This small molecule binds to this protein.
Small molecule (SMILES): C=C(C)c1cccc(C(C)(C)NC(=O)Nc2ccc(Cl)c(N[C@@H]3O[C@H](CO)[C@H](O)[C@H]3O)c2)c1

Binding-site contacts:
Ligand atom C7 contacts residue ALA127 of chain 1.D at 3.6 Å (hydrophobic).
Ligand atom C9 contacts residue GLU290 of chain 1.D at 3.8 Å.
Ligand atom C3 contacts residue MET265 of chain 1.D at 3.5 Å (hydrophobic).
Ligand atom O5 contacts residue HIS128 of chain 1.D at 2.8 Å (h-bond).
Ligand atom CL1 contacts residue GLY318 of chain 1.C at 3.5 Å.
Ligand atom O6 contacts residue VAL134 of chain 1.D at 3.6 Å (h-bond).
Ligand atom C12 contacts residue MET271 of chain 1.D at 3.7 Å (hydrophobic).
Ligand atom C13 contacts residue GLU290 of chain 1.D at 3.8 Å.
Ligand atom C18 contacts residue SER315 of chain 1.C at 3.5 Å.
Ligand atom C29 contacts residue SER131 of chain 1.D at 3.7 Å.
Ligand atom O4 contacts residue ALA127 of chain 1.D at 3.5 Å (h-bond).
Ligand atom C18 contacts residue TYR319 of chain 1.C at 3.5 Å (hydrophobic).
Ligand atom C18 contacts residue PRO28 of chain 1.C at 3.8 Å (hydrophobic).
Ligand atom C2 contacts residue GLY266 of chain 1.D at 3.5 Å.
Ligand atom O4 contacts residue THR126 of chain 1.D at 3.2 Å.
Ligand atom C1 contacts residue GLY266 of chain 1.D at 3.7 Å.
Ligand atom C13 contacts residue GLY266 of chain 1.D at 3.7 Å.
Ligand atom C8 contacts residue IMP1 of chain 1.R at 3.5 Å.
Ligand atom C19 contacts residue PRO28 of chain 1.C at 3.6 Å (hydrophobic).
Ligand atom C9 contacts residue THR184 of chain 1.D at 3.4 Å.
Ligand atom C25 contacts residue THR126 of chain 1.D at 3.8 Å.
Ligand atom O6 contacts residue SER131 of chain 1.D at 2.6 Å (h-bond).
Ligand atom C13 contacts residue MET271 of chain 1.D at 3.8 Å (hydrophobic).
Ligand atom C10 contacts residue GLU290 of chain 1.D at 3.5 Å.
Ligand atom C26 contacts residue THR126 of chain 1.D at 3.6 Å.
Ligand atom CL1 contacts residue HIS128 of chain 1.D at 3.6 Å.
Ligand atom C26 contacts residue HIS128 of chain 1.D at 3.7 Å.
Ligand atom N3 contacts residue GLU290 of chain 1.D at 3.1 Å (salt-bridge).
Ligand atom N4 contacts residue GLU290 of chain 1.D at 2.8 Å (salt-bridge).
Ligand atom C20 contacts residue PRO28 of chain 1.C at 3.7 Å (hydrophobic).
Ligand atom O3 contacts residue LEU27 of chain 1.C at 3.5 Å.
Ligand atom CL1 contacts residue VAL26 of chain 1.C at 3.7 Å.
Ligand atom C9 contacts residue IMP1 of chain 1.R at 3.3 Å.
Ligand atom O6 contacts residue GLY133 of chain 1.D at 3.7 Å.
Ligand atom C4 contacts residue GLY266 of chain 1.D at 3.7 Å.
Ligand atom C9 contacts residue ALA127 of chain 1.D at 3.6 Å (hydrophobic).
Ligand atom C19 contacts residue SER315 of chain 1.C at 3.6 Å.
Ligand atom C7 contacts residue IMP1 of chain 1.R at 3.6 Å.
Ligand atom O5 contacts residue SER131 of chain 1.D at 3.1 Å (h-bond).
Ligand atom C3 contacts residue GLY266 of chain 1.D at 3.5 Å.

Sequence of chain 1.C:
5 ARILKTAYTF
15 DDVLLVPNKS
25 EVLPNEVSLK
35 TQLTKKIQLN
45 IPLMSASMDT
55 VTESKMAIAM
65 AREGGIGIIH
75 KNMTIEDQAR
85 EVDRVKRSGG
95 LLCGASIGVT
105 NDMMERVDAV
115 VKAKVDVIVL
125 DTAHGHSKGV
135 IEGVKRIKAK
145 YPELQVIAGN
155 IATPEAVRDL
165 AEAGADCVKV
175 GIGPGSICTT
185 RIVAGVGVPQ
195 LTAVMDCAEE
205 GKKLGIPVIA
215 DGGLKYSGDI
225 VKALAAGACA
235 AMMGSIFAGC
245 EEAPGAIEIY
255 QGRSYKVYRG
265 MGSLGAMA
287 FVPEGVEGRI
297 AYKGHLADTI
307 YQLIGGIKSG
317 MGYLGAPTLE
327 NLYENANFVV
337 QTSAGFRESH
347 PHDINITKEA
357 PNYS

Sequence of chain 1.D:
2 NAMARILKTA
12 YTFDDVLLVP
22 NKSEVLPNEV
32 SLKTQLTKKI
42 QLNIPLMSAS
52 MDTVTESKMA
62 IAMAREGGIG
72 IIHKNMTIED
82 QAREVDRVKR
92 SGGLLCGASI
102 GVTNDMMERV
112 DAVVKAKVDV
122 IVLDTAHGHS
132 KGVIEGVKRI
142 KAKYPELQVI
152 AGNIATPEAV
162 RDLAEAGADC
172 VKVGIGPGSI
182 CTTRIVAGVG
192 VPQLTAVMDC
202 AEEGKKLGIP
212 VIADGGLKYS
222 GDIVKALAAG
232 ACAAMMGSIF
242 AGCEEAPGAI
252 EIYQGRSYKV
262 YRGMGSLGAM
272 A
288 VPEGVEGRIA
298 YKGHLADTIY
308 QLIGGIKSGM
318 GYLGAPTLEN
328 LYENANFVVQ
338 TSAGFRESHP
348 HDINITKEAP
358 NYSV